Sequence of chain 1.E:
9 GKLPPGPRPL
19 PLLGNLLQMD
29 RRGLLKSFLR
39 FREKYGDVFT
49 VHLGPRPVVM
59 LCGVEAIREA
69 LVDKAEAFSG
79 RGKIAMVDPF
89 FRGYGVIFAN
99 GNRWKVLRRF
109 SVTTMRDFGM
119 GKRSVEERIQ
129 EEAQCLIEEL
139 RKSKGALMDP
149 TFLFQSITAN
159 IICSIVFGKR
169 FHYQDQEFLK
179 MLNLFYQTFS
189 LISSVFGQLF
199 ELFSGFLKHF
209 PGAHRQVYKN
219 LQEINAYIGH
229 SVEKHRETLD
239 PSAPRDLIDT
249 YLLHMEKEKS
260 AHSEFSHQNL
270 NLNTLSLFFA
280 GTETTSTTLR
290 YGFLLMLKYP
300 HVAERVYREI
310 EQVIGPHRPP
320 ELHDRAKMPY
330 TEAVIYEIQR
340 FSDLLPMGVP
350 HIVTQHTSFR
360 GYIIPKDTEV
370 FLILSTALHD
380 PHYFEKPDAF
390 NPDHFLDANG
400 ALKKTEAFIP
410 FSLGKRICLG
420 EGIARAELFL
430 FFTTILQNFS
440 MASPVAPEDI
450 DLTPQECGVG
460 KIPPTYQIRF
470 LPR

Binding-site contacts:
Ligand atom CAA contacts residue LEU344 of chain 1.E at 3.5 Å (hydrophobic).
Ligand atom CAL contacts residue PHE187 of chain 1.E at 3.8 Å (hydrophobic).
Ligand atom FAD contacts residue VAL348 of chain 1.E at 3.7 Å.
Ligand atom FAC contacts residue ILE82 of chain 1.E at 3.4 Å.
Ligand atom NAM contacts residue ALA279 of chain 1.E at 3.4 Å.
Ligand atom CAH contacts residue ILE95 of chain 1.E at 3.0 Å (hydrophobic).
Ligand atom CAF contacts residue LEU344 of chain 1.E at 4.1 Å (hydrophobic).
Ligand atom CAA contacts residue VAL348 of chain 1.E at 4.1 Å (hydrophobic).
Ligand atom CAO contacts residue ILE95 of chain 1.E at 4.2 Å (hydrophobic).
Ligand atom CAS contacts residue PHE187 of chain 1.E at 3.1 Å (hydrophobic).
Ligand atom FAD contacts residue ILE82 of chain 1.E at 3.2 Å.
Ligand atom CAR contacts residue VAL348 of chain 1.E at 4.2 Å (hydrophobic).
Ligand atom CAP contacts residue ALA279 of chain 1.E at 3.9 Å (hydrophobic).
Ligand atom CAA contacts residue HEM1 of chain 1.S at 3.4 Å.
Ligand atom CAI contacts residue SER275 of chain 1.E at 3.8 Å.
Ligand atom CAO contacts residue PHE96 of chain 1.E at 4.2 Å (hydrophobic).
Ligand atom OAN contacts residue LEU344 of chain 1.E at 4.0 Å.
Ligand atom CAF contacts residue PHE187 of chain 1.E at 4.1 Å (hydrophobic).
Ligand atom CAT contacts residue ILE82 of chain 1.E at 3.8 Å (hydrophobic).
Ligand atom CAP contacts residue ILE95 of chain 1.E at 3.3 Å (hydrophobic).
Ligand atom CL contacts residue PHE89 of chain 1.E at 3.3 Å.
Ligand atom CAH contacts residue PHE278 of chain 1.E at 4.0 Å (hydrophobic).
Ligand atom CAI contacts residue ALA279 of chain 1.E at 3.6 Å (hydrophobic).
Ligand atom FAB contacts residue VAL458 of chain 1.E at 4.1 Å.
Ligand atom OAN contacts residue VAL348 of chain 1.E at 4.0 Å.
Ligand atom CAS contacts residue LEU344 of chain 1.E at 4.1 Å (hydrophobic).
Ligand atom FAB contacts residue ILE82 of chain 1.E at 4.3 Å.
Ligand atom CAI contacts residue ILE95 of chain 1.E at 2.4 Å (hydrophobic).
Ligand atom CAK contacts residue PHE187 of chain 1.E at 2.3 Å (hydrophobic).
Ligand atom CAL contacts residue THR283 of chain 1.E at 3.8 Å.
Ligand atom FAD contacts residue VAL458 of chain 1.E at 3.6 Å.
Ligand atom CAL contacts residue PHE278 of chain 1.E at 4.2 Å (hydrophobic).
Ligand atom CAK contacts residue GLU282 of chain 1.E at 4.1 Å.
Ligand atom CAO contacts residue PHE278 of chain 1.E at 4.0 Å (hydrophobic).
Ligand atom CL contacts residue PHE96 of chain 1.E at 4.2 Å.
Ligand atom CAL contacts residue GLU282 of chain 1.E at 3.6 Å.
Ligand atom FAC contacts residue PHE96 of chain 1.E at 3.4 Å.
Ligand atom CAK contacts residue PHE278 of chain 1.E at 3.9 Å (hydrophobic).
Ligand atom CAH contacts residue SER275 of chain 1.E at 4.0 Å.
Ligand atom NAM contacts residue ILE95 of chain 1.E at 3.7 Å.

A protein and the small-molecule ligand that binds it are described below.
Small molecule (SMILES): C[C@@H]1Nc2ccc(Cl)cc2[C@@](C#CC2CC2)(C(F)(F)F)O1